Sequence of chain 1.A:
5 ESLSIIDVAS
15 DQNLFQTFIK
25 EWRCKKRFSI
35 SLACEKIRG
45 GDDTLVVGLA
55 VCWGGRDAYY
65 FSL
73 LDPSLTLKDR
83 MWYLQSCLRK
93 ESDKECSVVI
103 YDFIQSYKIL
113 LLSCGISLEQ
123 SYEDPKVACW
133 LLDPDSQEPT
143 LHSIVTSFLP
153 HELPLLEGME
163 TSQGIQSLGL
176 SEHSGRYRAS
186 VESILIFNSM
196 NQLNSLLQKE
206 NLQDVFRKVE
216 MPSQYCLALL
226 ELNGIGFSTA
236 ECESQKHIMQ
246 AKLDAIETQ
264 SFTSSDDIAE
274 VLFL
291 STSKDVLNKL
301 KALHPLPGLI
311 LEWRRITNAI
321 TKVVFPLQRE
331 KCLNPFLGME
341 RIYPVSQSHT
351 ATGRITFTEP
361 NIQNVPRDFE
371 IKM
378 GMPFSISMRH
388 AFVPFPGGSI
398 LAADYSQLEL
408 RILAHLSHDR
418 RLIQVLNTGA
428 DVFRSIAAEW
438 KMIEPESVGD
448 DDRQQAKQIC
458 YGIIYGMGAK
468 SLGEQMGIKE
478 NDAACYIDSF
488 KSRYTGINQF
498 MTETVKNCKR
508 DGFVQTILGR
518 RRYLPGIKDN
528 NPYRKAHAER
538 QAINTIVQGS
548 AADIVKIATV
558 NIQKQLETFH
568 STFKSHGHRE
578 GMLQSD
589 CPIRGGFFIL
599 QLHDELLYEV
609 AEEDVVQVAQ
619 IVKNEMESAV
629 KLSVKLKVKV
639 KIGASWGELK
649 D

Binding-site contacts:
Ligand atom O6 contacts residue C5 of chain 1.C at 2.9 Å (h-bond).
Ligand atom OP1 contacts residue PRO366 of chain 1.A at 3.4 Å.
Ligand atom C5' contacts residue DG31 of chain 1.D at 3.2 Å.
Ligand atom N3 contacts residue A7 of chain 1.C at 2.8 Å (h-bond).
Ligand atom C2 contacts residue G9 of chain 1.C at 3.0 Å.
Ligand atom O3' contacts residue PRO366 of chain 1.A at 3.4 Å.
Ligand atom C6 contacts residue A10 of chain 1.C at 2.6 Å.
Ligand atom N4 contacts residue G9 of chain 1.C at 3.1 Å (h-bond).
Ligand atom N7 contacts residue A10 of chain 1.C at 2.1 Å (h-bond).
Ligand atom O4 contacts residue A7 of chain 1.C at 2.8 Å (h-bond).
Ligand atom O6 contacts residue DG31 of chain 1.D at 3.1 Å (h-bond).
Ligand atom N1 contacts residue U8 of chain 1.C at 3.1 Å (h-bond).
Ligand atom C5 contacts residue A10 of chain 1.C at 2.7 Å.
Ligand atom O4 contacts residue A10 of chain 1.C at 2.9 Å (h-bond).
Ligand atom N3 contacts residue G9 of chain 1.C at 2.2 Å (h-bond).
Ligand atom C6 contacts residue A6 of chain 1.C at 3.4 Å.
Ligand atom O5' contacts residue DG31 of chain 1.D at 3.3 Å (h-bond).
Ligand atom C6 contacts residue DG31 of chain 1.D at 3.2 Å.
Ligand atom N1 contacts residue C5 of chain 1.C at 2.9 Å (h-bond).
Ligand atom N2 contacts residue C5 of chain 1.C at 2.9 Å (h-bond).
Ligand atom O3' contacts residue ARG386 of chain 1.A at 3.2 Å (salt-bridge).
Ligand atom N6 contacts residue U8 of chain 1.C at 2.9 Å (h-bond).
Ligand atom O2 contacts residue G9 of chain 1.C at 3.3 Å (h-bond).
Ligand atom C4' contacts residue GLN363 of chain 1.A at 3.4 Å.
Ligand atom C3' contacts residue DG31 of chain 1.D at 3.0 Å.
Ligand atom C2' contacts residue DG31 of chain 1.D at 3.1 Å.
Ligand atom C4 contacts residue G9 of chain 1.C at 2.9 Å.
Ligand atom O4 contacts residue A6 of chain 1.C at 3.1 Å (h-bond).
Ligand atom N3 contacts residue A6 of chain 1.C at 2.9 Å (h-bond).
Ligand atom O4 contacts residue G9 of chain 1.C at 2.5 Å (h-bond).
Ligand atom O3' contacts residue LEU297 of chain 1.A at 3.3 Å.
Ligand atom OP1 contacts residue ARG386 of chain 1.A at 3.3 Å (salt-bridge).
Ligand atom O6 contacts residue A10 of chain 1.C at 2.0 Å.
Ligand atom OP1 contacts residue ARG367 of chain 1.A at 3.4 Å (salt-bridge).
Ligand atom N1 contacts residue A6 of chain 1.C at 3.4 Å (h-bond).
Ligand atom OP2 contacts residue ARG367 of chain 1.A at 2.8 Å (salt-bridge).
Ligand atom C2' contacts residue GLN363 of chain 1.A at 3.4 Å.
Ligand atom C8 contacts residue A10 of chain 1.C at 2.6 Å.
Ligand atom O4' contacts residue ASN364 of chain 1.A at 3.4 Å.
Ligand atom N1 contacts residue DG31 of chain 1.D at 3.4 Å (h-bond).

This small molecule binds to this protein.
Small molecule (SMILES): Cc1cn([C@H]2C[C@H](O[P](=O)(O)OC[C@H]3O[C@@H](n4cnc5c(=O)nc(N)[nH]c54)C[C@@H]3O[P](=O)(O)OC[C@H]3O[C@@H](n4cc(C)c(=O)[nH]c4=O)C[C@@H]3O[P](=O)(O)OC[C@H]3O[C@@H](n4ccc(N)nc4=O)C[C@@H]3O[P](=O)(O)OC[C@H]3O[C@@H](n4cnc5c(N)ncnc54)C[C@@H]3O[P](=O)(O)OC[C@H]3O[C@@H](n4cc(C)c(=O)[nH]c4=O)C[C@@H]3O[P](=O)(O)OC[C@H]3O[C@@H](n4cc(C)c(=O)[nH]c4=O)C[C@@H]3O[P](=O)(O)OC[C@@H]3CC[C@H](n4cnc5c(=O)nc(N)[nH]c54)O3)[C@@H](COP(=O)=O)O2)c(=O)[nH]c1=O